Binding-site contacts:
Ligand atom C8 contacts residue THR88 of chain 1.A at 3.4 Å.
Ligand atom C9 contacts residue THR88 of chain 1.A at 3.5 Å.
Ligand atom O2 contacts residue THR140 of chain 1.A at 3.2 Å (h-bond).
Ligand atom N8 contacts residue TYR217 of chain 1.A at 3.6 Å.
Ligand atom O2 contacts residue SER139 of chain 1.A at 3.3 Å (h-bond).
Ligand atom O92 contacts residue ARG93 of chain 1.A at 2.7 Å (salt-bridge).
Ligand atom C8 contacts residue SER139 of chain 1.A at 3.3 Å.
Ligand atom N3 contacts residue GLU190 of chain 1.A at 3.8 Å.
Ligand atom C9 contacts residue SER139 of chain 1.A at 3.4 Å.
Ligand atom N1 contacts residue LEU135 of chain 1.A at 3.5 Å.
Ligand atom O4 contacts residue LEU189 of chain 1.A at 3.0 Å.
Ligand atom O91 contacts residue THR88 of chain 1.A at 2.8 Å (h-bond).
Ligand atom O92 contacts residue TYR58 of chain 1.A at 3.6 Å.
Ligand atom C9 contacts residue TYR58 of chain 1.A at 3.9 Å (hydrophobic).
Ligand atom C5 contacts residue GLU190 of chain 1.A at 3.3 Å.
Ligand atom O91 contacts residue LEU87 of chain 1.A at 3.5 Å.
Ligand atom N8 contacts residue THR88 of chain 1.A at 3.0 Å (h-bond).
Ligand atom C9 contacts residue ARG93 of chain 1.A at 3.4 Å.
Ligand atom O91 contacts residue TYR58 of chain 1.A at 3.7 Å.
Ligand atom C7 contacts residue TYR58 of chain 1.A at 3.5 Å (hydrophobic).
Ligand atom N8 contacts residue GLU190 of chain 1.A at 2.8 Å (salt-bridge).
Ligand atom C6 contacts residue LEU135 of chain 1.A at 3.9 Å (hydrophobic).
Ligand atom C4 contacts residue GLU190 of chain 1.A at 3.7 Å.
Ligand atom N3 contacts residue THR140 of chain 1.A at 2.9 Å (h-bond).
Ligand atom O2 contacts residue GLY138 of chain 1.A at 3.7 Å.
Ligand atom O91 contacts residue PRO86 of chain 1.A at 3.8 Å.
Ligand atom C2 contacts residue THR140 of chain 1.A at 3.5 Å.
Ligand atom O91 contacts residue ARG93 of chain 1.A at 2.7 Å (salt-bridge).
Ligand atom C6 contacts residue TYR58 of chain 1.A at 3.8 Å (hydrophobic).
Ligand atom C2 contacts residue GLU190 of chain 1.A at 3.8 Å.
Ligand atom C6 contacts residue GLU190 of chain 1.A at 3.2 Å.
Ligand atom N8 contacts residue PRO86 of chain 1.A at 2.8 Å (h-bond).
Ligand atom N1 contacts residue GLU190 of chain 1.A at 3.5 Å (salt-bridge).
Ligand atom O92 contacts residue SER139 of chain 1.A at 2.9 Å (h-bond).
Ligand atom O92 contacts residue GLY138 of chain 1.A at 3.2 Å.
Ligand atom C2 contacts residue LEU135 of chain 1.A at 3.6 Å (hydrophobic).
Ligand atom O4 contacts residue GLU190 of chain 1.A at 2.8 Å (salt-bridge).
Ligand atom I5 contacts residue THR171 of chain 1.A at 3.5 Å.
Ligand atom C8 contacts residue GLU190 of chain 1.A at 3.4 Å.
Ligand atom I5 contacts residue MET193 of chain 1.A at 3.8 Å.

Sequence of chain 1.A:
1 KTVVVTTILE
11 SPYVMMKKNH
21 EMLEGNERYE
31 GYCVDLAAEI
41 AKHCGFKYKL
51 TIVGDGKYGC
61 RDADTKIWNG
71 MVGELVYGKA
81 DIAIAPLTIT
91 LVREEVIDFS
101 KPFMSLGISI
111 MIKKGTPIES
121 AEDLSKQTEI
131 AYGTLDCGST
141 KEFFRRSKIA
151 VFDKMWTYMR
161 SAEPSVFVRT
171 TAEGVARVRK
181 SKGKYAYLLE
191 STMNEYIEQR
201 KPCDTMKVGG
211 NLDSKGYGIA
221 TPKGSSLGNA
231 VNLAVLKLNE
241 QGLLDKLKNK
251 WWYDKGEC

This small molecule binds to this protein.
Small molecule (SMILES): N[C@@H](Cn1cc(I)c(=O)[nH]c1=O)C(=O)O